The small molecule below binds the protein below.
Small molecule (SMILES): COc1ccccc1O

Binding-site contacts:
Ligand atom CAD contacts residue ILE81 of chain 1.A at 4.0 Å (hydrophobic).
Ligand atom CAC contacts residue ILE292 of chain 1.A at 4.4 Å (hydrophobic).
Ligand atom CAI contacts residue GLY245 of chain 1.A at 4.0 Å.
Ligand atom CAF contacts residue ILE81 of chain 1.A at 4.3 Å (hydrophobic).
Ligand atom OAB contacts residue LEU244 of chain 1.A at 3.6 Å.
Ligand atom CAD contacts residue THR296 of chain 1.A at 3.7 Å.
Ligand atom CAH contacts residue VAL241 of chain 1.A at 3.7 Å (hydrophobic).
Ligand atom CAC contacts residue ALA295 of chain 1.A at 4.1 Å (hydrophobic).
Ligand atom CAI contacts residue ILE292 of chain 1.A at 4.1 Å (hydrophobic).
Ligand atom CAC contacts residue ILE81 of chain 1.A at 3.8 Å (hydrophobic).
Ligand atom OAB contacts residue GLY245 of chain 1.A at 3.1 Å (h-bond).
Ligand atom CAE contacts residue ILE81 of chain 1.A at 4.0 Å (hydrophobic).
Ligand atom CAD contacts residue HEM1 of chain 1.B at 4.2 Å.
Ligand atom CAH contacts residue PHE395 of chain 1.A at 4.3 Å (hydrophobic).
Ligand atom CAF contacts residue HEM1 of chain 1.B at 3.7 Å.
Ligand atom CAC contacts residue THR296 of chain 1.A at 3.8 Å.
Ligand atom CAF contacts residue ILE292 of chain 1.A at 3.4 Å (hydrophobic).
Ligand atom OAG contacts residue ALA246 of chain 1.A at 3.5 Å (h-bond).
Ligand atom CAA contacts residue HEM1 of chain 1.B at 3.3 Å.
Ligand atom OAB contacts residue PHE75 of chain 1.A at 3.8 Å.
Ligand atom CAA contacts residue ALA246 of chain 1.A at 3.6 Å (hydrophobic).
Ligand atom CAD contacts residue ILE292 of chain 1.A at 3.6 Å (hydrophobic).
Ligand atom CAE contacts residue PHE395 of chain 1.A at 3.7 Å (hydrophobic).
Ligand atom CAI contacts residue VAL241 of chain 1.A at 3.6 Å (hydrophobic).
Ligand atom CAC contacts residue PHE395 of chain 1.A at 4.1 Å (hydrophobic).
Ligand atom OAG contacts residue VAL241 of chain 1.A at 3.1 Å (h-bond).
Ligand atom CAA contacts residue GLY245 of chain 1.A at 4.0 Å.
Ligand atom CAE contacts residue PHE75 of chain 1.A at 4.2 Å (hydrophobic).
Ligand atom CAH contacts residue GLY245 of chain 1.A at 4.0 Å.
Ligand atom CAF contacts residue VAL241 of chain 1.A at 4.4 Å (hydrophobic).
Ligand atom OAB contacts residue VAL241 of chain 1.A at 2.7 Å (h-bond).
Ligand atom OAG contacts residue GLY245 of chain 1.A at 3.4 Å.
Ligand atom CAA contacts residue VAL241 of chain 1.A at 4.0 Å (hydrophobic).

Sequence of chain 1.A:
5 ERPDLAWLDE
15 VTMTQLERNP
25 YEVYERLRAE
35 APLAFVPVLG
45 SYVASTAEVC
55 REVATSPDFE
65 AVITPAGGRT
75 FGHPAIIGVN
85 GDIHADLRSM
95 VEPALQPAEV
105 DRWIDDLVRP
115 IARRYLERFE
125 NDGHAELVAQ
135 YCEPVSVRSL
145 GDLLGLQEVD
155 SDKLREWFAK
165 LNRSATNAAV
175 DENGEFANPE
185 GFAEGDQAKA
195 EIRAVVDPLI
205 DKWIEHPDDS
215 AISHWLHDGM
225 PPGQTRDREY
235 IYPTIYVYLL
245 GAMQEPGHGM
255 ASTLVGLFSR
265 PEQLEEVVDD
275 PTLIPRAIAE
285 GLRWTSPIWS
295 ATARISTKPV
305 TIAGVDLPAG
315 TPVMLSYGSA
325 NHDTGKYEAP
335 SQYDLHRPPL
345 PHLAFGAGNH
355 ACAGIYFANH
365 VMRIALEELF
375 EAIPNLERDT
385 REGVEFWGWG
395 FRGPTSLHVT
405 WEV